Binding-site contacts:
Ligand atom C3 contacts residue VAL530 of chain 1.B at 3.5 Å (hydrophobic).
Ligand atom O3 contacts residue PRO531 of chain 1.B at 3.5 Å.
Ligand atom C1 contacts residue CSO79 of chain 1.B at 4.1 Å.
Ligand atom N1 contacts residue CYS576 of chain 1.B at 3.9 Å.
Ligand atom N1 contacts residue ARG509 of chain 1.B at 3.8 Å.
Ligand atom C2 contacts residue NI1 of chain 1.I at 4.0 Å.
Ligand atom C3 contacts residue CSO79 of chain 1.B at 3.1 Å.
Ligand atom C1 contacts residue CYS576 of chain 1.B at 3.8 Å (hydrophobic).
Ligand atom C1 contacts residue VAL530 of chain 1.B at 3.7 Å (hydrophobic).
Ligand atom O3 contacts residue ALA507 of chain 1.B at 3.5 Å.
Ligand atom C3 contacts residue VAL82 of chain 1.B at 3.8 Å (hydrophobic).
Ligand atom C2 contacts residue ARG509 of chain 1.B at 3.4 Å.
Ligand atom FE contacts residue CSO79 of chain 1.B at 2.3 Å.
Ligand atom C1 contacts residue ARG509 of chain 1.B at 3.7 Å.
Ligand atom N2 contacts residue ALA507 of chain 1.B at 3.3 Å.
Ligand atom C3 contacts residue PRO531 of chain 1.B at 3.9 Å (hydrophobic).
Ligand atom FE contacts residue NI1 of chain 1.I at 2.9 Å.
Ligand atom C3 contacts residue ALA507 of chain 1.B at 3.8 Å (hydrophobic).
Ligand atom O3 contacts residue CSO79 of chain 1.B at 4.0 Å.
Ligand atom O3 contacts residue VAL82 of chain 1.B at 3.5 Å.
Ligand atom N2 contacts residue CSO79 of chain 1.B at 3.4 Å.
Ligand atom C3 contacts residue CYS579 of chain 1.B at 3.1 Å (hydrophobic).
Ligand atom N1 contacts residue CYS579 of chain 1.B at 3.4 Å.
Ligand atom N2 contacts residue ARG509 of chain 1.B at 3.0 Å (salt-bridge).
Ligand atom C2 contacts residue CSO79 of chain 1.B at 3.0 Å.
Ligand atom O3 contacts residue CYS579 of chain 1.B at 3.9 Å.
Ligand atom C1 contacts residue THR532 of chain 1.B at 3.9 Å.
Ligand atom O3 contacts residue HIS83 of chain 1.B at 3.4 Å (h-bond).
Ligand atom O3 contacts residue VAL530 of chain 1.B at 3.4 Å.
Ligand atom N1 contacts residue PRO531 of chain 1.B at 3.5 Å.
Ligand atom C3 contacts residue HIS83 of chain 1.B at 3.5 Å.
Ligand atom N1 contacts residue VAL530 of chain 1.B at 3.7 Å.
Ligand atom N1 contacts residue THR532 of chain 1.B at 2.9 Å (h-bond).
Ligand atom C1 contacts residue CYS579 of chain 1.B at 3.0 Å (hydrophobic).
Ligand atom C1 contacts residue PRO531 of chain 1.B at 3.8 Å (hydrophobic).
Ligand atom N2 contacts residue PRO508 of chain 1.B at 3.3 Å.
Ligand atom O3 contacts residue LEU512 of chain 1.B at 3.6 Å.
Ligand atom C1 contacts residue NI1 of chain 1.I at 3.9 Å.
Ligand atom FE contacts residue CYS579 of chain 1.B at 2.3 Å.
Ligand atom C2 contacts residue ALA507 of chain 1.B at 3.6 Å (hydrophobic).

Sequence of chain 1.B:
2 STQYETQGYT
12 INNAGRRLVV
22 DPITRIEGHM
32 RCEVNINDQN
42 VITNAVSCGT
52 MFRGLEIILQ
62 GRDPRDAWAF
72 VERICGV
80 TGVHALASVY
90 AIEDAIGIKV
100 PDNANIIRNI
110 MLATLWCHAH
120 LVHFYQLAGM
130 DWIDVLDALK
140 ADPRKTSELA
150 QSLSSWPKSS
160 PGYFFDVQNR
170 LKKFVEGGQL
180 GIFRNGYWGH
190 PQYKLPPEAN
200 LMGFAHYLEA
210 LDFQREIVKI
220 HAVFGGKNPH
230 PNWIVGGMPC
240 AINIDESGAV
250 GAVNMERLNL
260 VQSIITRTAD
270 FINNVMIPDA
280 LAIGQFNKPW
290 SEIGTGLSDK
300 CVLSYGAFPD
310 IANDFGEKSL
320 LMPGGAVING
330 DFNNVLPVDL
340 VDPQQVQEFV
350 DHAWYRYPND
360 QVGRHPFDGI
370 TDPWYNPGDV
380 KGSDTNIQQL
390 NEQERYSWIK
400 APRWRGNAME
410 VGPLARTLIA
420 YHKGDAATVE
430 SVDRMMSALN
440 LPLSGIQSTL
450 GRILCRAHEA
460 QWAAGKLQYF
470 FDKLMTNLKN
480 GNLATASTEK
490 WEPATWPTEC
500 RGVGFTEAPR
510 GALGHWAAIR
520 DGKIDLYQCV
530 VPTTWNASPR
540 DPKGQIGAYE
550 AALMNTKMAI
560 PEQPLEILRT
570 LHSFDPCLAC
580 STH

The protein below binds the small molecule below.
Small molecule (SMILES): N#C[Fe](=C=O)C#N